Sequence of chain 1.A:
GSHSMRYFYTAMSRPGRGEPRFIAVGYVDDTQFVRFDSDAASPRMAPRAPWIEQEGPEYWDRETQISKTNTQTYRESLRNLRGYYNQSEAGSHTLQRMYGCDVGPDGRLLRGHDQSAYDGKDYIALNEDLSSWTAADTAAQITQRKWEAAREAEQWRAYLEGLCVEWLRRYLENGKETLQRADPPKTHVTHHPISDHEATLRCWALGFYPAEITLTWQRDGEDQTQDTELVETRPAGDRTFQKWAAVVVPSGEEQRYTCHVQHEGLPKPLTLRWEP

This protein binds this small molecule.
Small molecule (SMILES): CC(C)C[C@H](NC(=O)[C@@H](N)CC1=NC=NC1)C(=O)N[C@@H](C)C(=O)N[C@@H](CO)C(=O)N[C@@H](CO)C(=O)NCC(=O)N[C@@H](CC1=NC=NC1)C(=O)N[C@@H](CO)C(=O)N[C@@H](Cc1ccc(O)cc1)C(=O)O

Binding-site contacts:
Ligand atom OG contacts residue GLU76 of chain 1.A at 3.1 Å (salt-bridge).
Ligand atom N contacts residue GLU63 of chain 1.A at 2.9 Å (salt-bridge).
Ligand atom N contacts residue SER77 of chain 1.A at 2.9 Å (h-bond).
Ligand atom OG contacts residue ASN70 of chain 1.A at 2.6 Å (h-bond).
Ligand atom ND1 contacts residue ARG62 of chain 1.A at 3.4 Å (salt-bridge).
Ligand atom N contacts residue TYR7 of chain 1.A at 2.9 Å (h-bond).
Ligand atom O contacts residue TRP147 of chain 1.A at 3.4 Å (h-bond).
Ligand atom OH contacts residue ARG97 of chain 1.A at 3.4 Å.
Ligand atom O contacts residue TYR159 of chain 1.A at 2.6 Å (h-bond).
Ligand atom CE1 contacts residue ARG62 of chain 1.A at 3.2 Å.
Ligand atom OXT contacts residue TYR84 of chain 1.A at 2.7 Å (h-bond).
Ligand atom N contacts residue GLU152 of chain 1.A at 2.8 Å (salt-bridge).
Ligand atom CA contacts residue SER77 of chain 1.A at 3.4 Å.
Ligand atom CB contacts residue TRP167 of chain 1.A at 3.4 Å (hydrophobic).
Ligand atom CD2 contacts residue TRP167 of chain 1.A at 3.4 Å (hydrophobic).
Ligand atom CZ contacts residue SER116 of chain 1.A at 3.5 Å.
Ligand atom O contacts residue TRP147 of chain 1.A at 3.0 Å (h-bond).
Ligand atom CD2 contacts residue TYR7 of chain 1.A at 3.5 Å (hydrophobic).
Ligand atom CB contacts residue GLU152 of chain 1.A at 3.3 Å.
Ligand atom N contacts residue TYR171 of chain 1.A at 2.7 Å (h-bond).
Ligand atom O contacts residue ASN80 of chain 1.A at 2.9 Å (h-bond).
Ligand atom O contacts residue GOL1 of chain 1.F at 3.4 Å.
Ligand atom O contacts residue ARG62 of chain 1.A at 3.0 Å (salt-bridge).
Ligand atom N contacts residue TYR99 of chain 1.A at 3.1 Å (h-bond).
Ligand atom N contacts residue ACT1 of chain 1.E at 2.9 Å (h-bond).
Ligand atom C contacts residue TYR84 of chain 1.A at 3.4 Å (hydrophobic).
Ligand atom CD2 contacts residue SER77 of chain 1.A at 3.2 Å.
Ligand atom CA contacts residue ACT1 of chain 1.E at 3.4 Å.
Ligand atom CB contacts residue ASN70 of chain 1.A at 3.4 Å.
Ligand atom O contacts residue TYR84 of chain 1.A at 3.3 Å (h-bond).
Ligand atom O contacts residue ACT1 of chain 1.E at 3.2 Å (h-bond).
Ligand atom N contacts residue GOL1 of chain 1.F at 3.1 Å (h-bond).
Ligand atom CD1 contacts residue GLU63 of chain 1.A at 3.5 Å.
Ligand atom OH contacts residue SER116 of chain 1.A at 2.6 Å (h-bond).
Ligand atom CG contacts residue GLU63 of chain 1.A at 3.4 Å.
Ligand atom OG contacts residue THR69 of chain 1.A at 3.3 Å.
Ligand atom OXT contacts residue THR143 of chain 1.A at 2.7 Å (h-bond).
Ligand atom CD2 contacts residue TYR9 of chain 1.A at 3.4 Å (hydrophobic).
Ligand atom O contacts residue LYS146 of chain 1.A at 2.8 Å (salt-bridge).
Ligand atom NE2 contacts residue ARG62 of chain 1.A at 3.5 Å (salt-bridge).